Binding-site contacts:
Ligand atom CAD contacts residue LEU839 of chain 1.A at 4.5 Å (hydrophobic).
Ligand atom CAI contacts residue LEU839 of chain 1.A at 3.9 Å (hydrophobic).
Ligand atom CAL contacts residue ARG828 of chain 1.A at 3.6 Å.
Ligand atom CAQ contacts residue LEU839 of chain 1.A at 4.3 Å (hydrophobic).
Ligand atom CAP contacts residue ILE843 of chain 1.A at 4.2 Å (hydrophobic).
Ligand atom OAW contacts residue ASN835 of chain 1.A at 3.6 Å (h-bond).
Ligand atom CAU contacts residue ILE836 of chain 1.A at 4.0 Å (hydrophobic).
Ligand atom OAF contacts residue ARG828 of chain 1.A at 2.8 Å (salt-bridge).
Ligand atom OAG contacts residue VAL984 of chain 1.A at 4.0 Å.
Ligand atom CAM contacts residue SER988 of chain 1.A at 4.3 Å.
Ligand atom CAL contacts residue SER988 of chain 1.A at 3.8 Å.
Ligand atom CAE contacts residue ILE836 of chain 1.A at 4.3 Å (hydrophobic).
Ligand atom CAD contacts residue ASN835 of chain 1.A at 3.6 Å.
Ligand atom CAK contacts residue LEU839 of chain 1.A at 3.5 Å (hydrophobic).
Ligand atom CAQ contacts residue ILE843 of chain 1.A at 4.2 Å (hydrophobic).
Ligand atom CAY contacts residue ASN835 of chain 1.A at 3.4 Å.
Ligand atom CBD contacts residue LEU839 of chain 1.A at 3.8 Å (hydrophobic).
Ligand atom CAM contacts residue ASN835 of chain 1.A at 4.5 Å.
Ligand atom CAE contacts residue LEU839 of chain 1.A at 4.1 Å (hydrophobic).
Ligand atom CAS contacts residue ILE836 of chain 1.A at 3.6 Å (hydrophobic).
Ligand atom OAH contacts residue ARG828 of chain 1.A at 3.6 Å (salt-bridge).
Ligand atom CBA contacts residue ILE844 of chain 1.A at 4.4 Å (hydrophobic).
Ligand atom CAX contacts residue ARG828 of chain 1.A at 3.0 Å.
Ligand atom CAY contacts residue SER988 of chain 1.A at 3.7 Å.
Ligand atom CAA contacts residue ILE844 of chain 1.A at 3.9 Å (hydrophobic).
Ligand atom OAG contacts residue ASN835 of chain 1.A at 2.9 Å (h-bond).
Ligand atom OAG contacts residue SER988 of chain 1.A at 2.6 Å (h-bond).
Ligand atom CBA contacts residue LEU847 of chain 1.A at 4.3 Å (hydrophobic).
Ligand atom CAE contacts residue GLY840 of chain 1.A at 3.4 Å.
Ligand atom CAR contacts residue ILE832 of chain 1.A at 4.1 Å (hydrophobic).
Ligand atom CAD contacts residue ILE836 of chain 1.A at 3.7 Å (hydrophobic).
Ligand atom CAB contacts residue LEU847 of chain 1.A at 4.0 Å (hydrophobic).

Sequence of chain 1.A:
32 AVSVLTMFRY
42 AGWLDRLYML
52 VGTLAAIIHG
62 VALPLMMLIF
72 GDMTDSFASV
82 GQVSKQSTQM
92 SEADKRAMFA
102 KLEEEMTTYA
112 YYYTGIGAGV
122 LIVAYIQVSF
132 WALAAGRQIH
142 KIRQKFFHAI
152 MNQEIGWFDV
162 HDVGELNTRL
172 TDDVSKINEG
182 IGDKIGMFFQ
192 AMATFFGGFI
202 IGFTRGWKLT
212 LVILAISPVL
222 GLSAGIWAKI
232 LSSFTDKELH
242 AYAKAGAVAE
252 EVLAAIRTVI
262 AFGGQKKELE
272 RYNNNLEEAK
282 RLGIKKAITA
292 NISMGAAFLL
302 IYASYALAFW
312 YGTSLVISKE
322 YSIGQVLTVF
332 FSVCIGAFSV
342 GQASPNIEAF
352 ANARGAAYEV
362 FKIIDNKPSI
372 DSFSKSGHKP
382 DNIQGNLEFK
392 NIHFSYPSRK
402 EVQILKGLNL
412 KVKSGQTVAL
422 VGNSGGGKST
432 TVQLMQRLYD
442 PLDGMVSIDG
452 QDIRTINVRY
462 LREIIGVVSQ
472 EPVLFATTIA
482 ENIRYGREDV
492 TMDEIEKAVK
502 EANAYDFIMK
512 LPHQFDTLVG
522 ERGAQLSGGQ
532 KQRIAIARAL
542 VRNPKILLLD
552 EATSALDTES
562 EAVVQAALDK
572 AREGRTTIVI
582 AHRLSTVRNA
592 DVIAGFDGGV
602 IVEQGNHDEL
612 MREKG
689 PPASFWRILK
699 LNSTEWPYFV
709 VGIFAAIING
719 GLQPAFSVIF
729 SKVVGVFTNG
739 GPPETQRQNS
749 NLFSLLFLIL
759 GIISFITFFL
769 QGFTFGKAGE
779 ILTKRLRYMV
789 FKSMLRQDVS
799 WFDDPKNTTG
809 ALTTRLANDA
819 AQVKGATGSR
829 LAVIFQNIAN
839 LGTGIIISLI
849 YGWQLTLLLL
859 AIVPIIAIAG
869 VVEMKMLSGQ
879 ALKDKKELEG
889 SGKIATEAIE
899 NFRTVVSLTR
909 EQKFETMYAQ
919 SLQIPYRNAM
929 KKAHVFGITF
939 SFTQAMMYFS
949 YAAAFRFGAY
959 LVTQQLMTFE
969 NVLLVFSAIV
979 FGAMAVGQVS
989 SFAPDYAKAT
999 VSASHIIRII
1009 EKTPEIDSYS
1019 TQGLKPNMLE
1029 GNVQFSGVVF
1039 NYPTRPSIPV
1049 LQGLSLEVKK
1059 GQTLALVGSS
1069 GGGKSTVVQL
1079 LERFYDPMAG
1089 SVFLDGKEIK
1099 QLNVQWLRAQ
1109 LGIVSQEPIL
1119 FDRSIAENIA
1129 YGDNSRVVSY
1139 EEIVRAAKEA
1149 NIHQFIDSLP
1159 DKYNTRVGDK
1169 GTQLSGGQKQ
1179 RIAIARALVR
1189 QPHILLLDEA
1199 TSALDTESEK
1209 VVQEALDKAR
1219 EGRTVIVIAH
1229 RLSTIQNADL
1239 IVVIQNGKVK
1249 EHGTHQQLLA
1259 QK

A small-molecule ligand and the protein it binds are described below.
Small molecule (SMILES): CC(C)CCC[C@@H](C)[C@H]1CC[C@H]2[C@@H]3CC=C4C[C@@H](OC(=O)CCC(=O)O)CC[C@]4(C)[C@H]3CC[C@]12C